Binding-site contacts:
Ligand atom C7 contacts residue ZN1 of chain 1.B at 3.6 Å.
Ligand atom O1 contacts residue THR197 of chain 1.A at 2.8 Å (h-bond).
Ligand atom O1 contacts residue THR198 of chain 1.A at 2.9 Å (h-bond).
Ligand atom C5 contacts residue LEU196 of chain 1.A at 3.7 Å (hydrophobic).
Ligand atom C4 contacts residue PHE129 of chain 1.A at 4.3 Å (hydrophobic).
Ligand atom C1 contacts residue HIS93 of chain 1.A at 3.7 Å.
Ligand atom O3 contacts residue TRP207 of chain 1.A at 4.0 Å.
Ligand atom C3 contacts residue GLN91 of chain 1.A at 3.4 Å.
Ligand atom C1 contacts residue ZN1 of chain 1.B at 4.3 Å.
Ligand atom O2 contacts residue HIS95 of chain 1.A at 3.6 Å.
Ligand atom O2 contacts residue ZN1 of chain 1.B at 3.2 Å.
Ligand atom N1 contacts residue ZN1 of chain 1.B at 2.0 Å.
Ligand atom C2 contacts residue HIS93 of chain 1.A at 3.6 Å.
Ligand atom C7 contacts residue HIS118 of chain 1.A at 3.8 Å.
Ligand atom C7 contacts residue VAL141 of chain 1.A at 3.8 Å (hydrophobic).
Ligand atom C1 contacts residue THR198 of chain 1.A at 4.0 Å.
Ligand atom O3 contacts residue LEU196 of chain 1.A at 3.9 Å.
Ligand atom C4 contacts residue GLN91 of chain 1.A at 4.0 Å.
Ligand atom O2 contacts residue THR197 of chain 1.A at 4.0 Å.
Ligand atom O3 contacts residue ZN1 of chain 1.B at 3.0 Å.
Ligand atom O2 contacts residue HIS93 of chain 1.A at 3.3 Å (h-bond).
Ligand atom C7 contacts residue TRP207 of chain 1.A at 3.5 Å (hydrophobic).
Ligand atom N1 contacts residue HIS95 of chain 1.A at 3.6 Å (h-bond).
Ligand atom S1 contacts residue HIS93 of chain 1.A at 3.6 Å.
Ligand atom O3 contacts residue HIS118 of chain 1.A at 3.6 Å.
Ligand atom C3 contacts residue HIS93 of chain 1.A at 4.3 Å.
Ligand atom O3 contacts residue THR197 of chain 1.A at 3.2 Å (h-bond).
Ligand atom C6 contacts residue LEU196 of chain 1.A at 3.4 Å (hydrophobic).
Ligand atom C2 contacts residue GLN91 of chain 1.A at 4.2 Å.
Ligand atom C5 contacts residue VAL120 of chain 1.A at 4.1 Å (hydrophobic).
Ligand atom N1 contacts residue HIS93 of chain 1.A at 3.0 Å (h-bond).
Ligand atom C7 contacts residue LEU196 of chain 1.A at 4.3 Å (hydrophobic).
Ligand atom S1 contacts residue THR198 of chain 1.A at 3.4 Å (h-bond).
Ligand atom O2 contacts residue THR198 of chain 1.A at 3.2 Å.
Ligand atom S1 contacts residue THR197 of chain 1.A at 3.8 Å.
Ligand atom O1 contacts residue LEU196 of chain 1.A at 3.5 Å.
Ligand atom N1 contacts residue THR197 of chain 1.A at 3.3 Å (h-bond).
Ligand atom N1 contacts residue HIS118 of chain 1.A at 3.3 Å (h-bond).
Ligand atom S1 contacts residue ZN1 of chain 1.B at 3.2 Å.
Ligand atom O1 contacts residue ZN1 of chain 1.B at 4.2 Å.

Sequence of chain 1.A:
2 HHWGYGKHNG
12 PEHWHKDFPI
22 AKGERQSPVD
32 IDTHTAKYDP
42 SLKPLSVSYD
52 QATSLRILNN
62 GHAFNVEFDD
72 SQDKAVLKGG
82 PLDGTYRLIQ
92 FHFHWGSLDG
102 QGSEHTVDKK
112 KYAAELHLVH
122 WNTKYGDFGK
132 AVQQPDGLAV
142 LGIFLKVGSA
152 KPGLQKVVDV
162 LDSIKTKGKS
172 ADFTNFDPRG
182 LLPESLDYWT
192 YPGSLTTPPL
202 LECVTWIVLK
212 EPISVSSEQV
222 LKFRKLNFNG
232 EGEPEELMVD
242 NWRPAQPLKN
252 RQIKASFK

This protein binds this small molecule.
Small molecule (SMILES): CONS(=O)(=O)c1ccccc1